Sequence of chain 1.A:
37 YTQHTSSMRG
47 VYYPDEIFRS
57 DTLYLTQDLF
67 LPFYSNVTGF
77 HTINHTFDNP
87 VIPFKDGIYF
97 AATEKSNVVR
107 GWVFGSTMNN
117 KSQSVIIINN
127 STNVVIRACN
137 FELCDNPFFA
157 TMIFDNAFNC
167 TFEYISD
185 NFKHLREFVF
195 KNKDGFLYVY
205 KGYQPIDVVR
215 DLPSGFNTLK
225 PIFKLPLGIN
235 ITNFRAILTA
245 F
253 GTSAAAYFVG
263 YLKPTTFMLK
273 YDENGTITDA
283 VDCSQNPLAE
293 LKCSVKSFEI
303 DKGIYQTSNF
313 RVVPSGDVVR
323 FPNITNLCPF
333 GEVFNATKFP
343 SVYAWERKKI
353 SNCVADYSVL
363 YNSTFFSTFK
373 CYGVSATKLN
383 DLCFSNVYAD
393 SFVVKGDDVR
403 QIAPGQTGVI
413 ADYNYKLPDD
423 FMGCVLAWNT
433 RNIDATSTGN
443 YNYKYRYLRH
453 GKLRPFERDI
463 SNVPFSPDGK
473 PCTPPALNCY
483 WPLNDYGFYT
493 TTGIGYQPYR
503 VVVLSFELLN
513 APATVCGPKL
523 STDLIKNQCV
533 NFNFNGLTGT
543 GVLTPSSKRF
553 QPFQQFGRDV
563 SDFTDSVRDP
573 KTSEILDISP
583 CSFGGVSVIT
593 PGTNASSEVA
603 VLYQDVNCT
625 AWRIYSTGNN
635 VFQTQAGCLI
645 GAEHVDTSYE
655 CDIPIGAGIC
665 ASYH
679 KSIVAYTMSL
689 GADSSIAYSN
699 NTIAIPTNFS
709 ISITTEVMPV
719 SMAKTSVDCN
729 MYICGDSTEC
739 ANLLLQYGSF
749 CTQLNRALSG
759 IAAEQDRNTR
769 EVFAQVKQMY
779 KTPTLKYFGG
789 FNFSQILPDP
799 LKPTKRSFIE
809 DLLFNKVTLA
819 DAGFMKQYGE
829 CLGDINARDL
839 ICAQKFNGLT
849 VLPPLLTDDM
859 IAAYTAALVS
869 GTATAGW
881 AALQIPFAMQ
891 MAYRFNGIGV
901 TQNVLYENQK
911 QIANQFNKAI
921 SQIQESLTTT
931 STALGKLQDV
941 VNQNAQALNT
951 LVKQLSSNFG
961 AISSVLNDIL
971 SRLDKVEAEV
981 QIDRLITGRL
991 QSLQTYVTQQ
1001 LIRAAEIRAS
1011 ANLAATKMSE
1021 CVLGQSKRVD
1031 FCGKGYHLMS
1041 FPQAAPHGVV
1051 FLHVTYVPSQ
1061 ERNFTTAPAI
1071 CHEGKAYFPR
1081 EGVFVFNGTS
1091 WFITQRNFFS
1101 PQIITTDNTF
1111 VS

Binding-site contacts:
Ligand atom C3 contacts residue ASN116 of chain 1.A at 3.7 Å.
Ligand atom O5 contacts residue ASN116 of chain 1.A at 2.4 Å (h-bond).
Ligand atom C4 contacts residue GLU138 of chain 1.A at 4.2 Å.
Ligand atom C2 contacts residue GLU138 of chain 1.A at 4.2 Å.
Ligand atom C5 contacts residue ASN116 of chain 1.A at 3.6 Å.
Ligand atom C1 contacts residue ASN116 of chain 1.A at 1.4 Å.
Ligand atom C8 contacts residue PHE164 of chain 1.A at 4.2 Å (hydrophobic).
Ligand atom C1 contacts residue GLU138 of chain 1.A at 4.2 Å.
Ligand atom C5 contacts residue GLU138 of chain 1.A at 4.1 Å.
Ligand atom C4 contacts residue ASN116 of chain 1.A at 4.2 Å.
Ligand atom C2 contacts residue ASN116 of chain 1.A at 2.4 Å.
Ligand atom C6 contacts residue GLU138 of chain 1.A at 4.1 Å.
Ligand atom C7 contacts residue ASN116 of chain 1.A at 3.5 Å.
Ligand atom O6 contacts residue GLU138 of chain 1.A at 4.0 Å.
Ligand atom O7 contacts residue PHE164 of chain 1.A at 4.2 Å.
Ligand atom N2 contacts residue ASN116 of chain 1.A at 2.9 Å (h-bond).
Ligand atom O5 contacts residue GLU138 of chain 1.A at 3.5 Å (salt-bridge).
Ligand atom C8 contacts residue ASN116 of chain 1.A at 3.6 Å.

This small molecule binds to this protein.
Small molecule (SMILES): CC(=O)N[C@@H]1[C@@H](O)[C@H](O)[C@@H](CO)O[C@H]1O